A protein and the small-molecule ligand that binds it are described below.
Small molecule (SMILES): Nc1nc2c(ncn2[C@@H]2O[C@H](CO[P](=O)(O)O[P](=O)(O)OP(O)(O)=S)[C@@H](O)[C@H]2O)c(=O)[nH]1

Binding-site contacts:
Ligand atom O4' contacts residue ASP159 of chain 1.C at 3.4 Å (salt-bridge).
Ligand atom O2G contacts residue MG1 of chain 1.K at 2.0 Å.
Ligand atom PB contacts residue MG1 of chain 1.K at 3.0 Å.
Ligand atom O2' contacts residue LEU184 of chain 1.C at 2.8 Å (h-bond).
Ligand atom N2 contacts residue LEU282 of chain 1.C at 3.5 Å.
Ligand atom O2B contacts residue SER54 of chain 1.C at 2.9 Å (h-bond).
Ligand atom O5' contacts residue GLY52 of chain 1.C at 3.6 Å.
Ligand atom C2' contacts residue THR55 of chain 1.C at 3.4 Å.
Ligand atom O3G contacts residue LYS53 of chain 1.C at 2.8 Å (salt-bridge).
Ligand atom O1A contacts residue LYS53 of chain 1.C at 3.4 Å (salt-bridge).
Ligand atom O3B contacts residue GLU50 of chain 1.C at 3.0 Å (salt-bridge).
Ligand atom O6 contacts residue ALA352 of chain 1.C at 3.1 Å (h-bond).
Ligand atom O1B contacts residue LYS53 of chain 1.C at 2.8 Å (salt-bridge).
Ligand atom O3' contacts residue ARG185 of chain 1.C at 2.8 Å (salt-bridge).
Ligand atom O1A contacts residue SER54 of chain 1.C at 3.1 Å (h-bond).
Ligand atom O6 contacts residue LYS279 of chain 1.C at 3.2 Å.
Ligand atom O1A contacts residue THR55 of chain 1.C at 3.0 Å (h-bond).
Ligand atom O2' contacts residue ARG185 of chain 1.C at 3.3 Å.
Ligand atom N2 contacts residue ASP281 of chain 1.C at 3.0 Å (salt-bridge).
Ligand atom N1 contacts residue ASP281 of chain 1.C at 3.0 Å (salt-bridge).
Ligand atom O6 contacts residue CYS351 of chain 1.C at 3.2 Å.
Ligand atom O2' contacts residue VAL353 of chain 1.C at 3.5 Å.
Ligand atom N7 contacts residue ASN278 of chain 1.C at 3.0 Å (h-bond).
Ligand atom C4' contacts residue ASP159 of chain 1.C at 3.6 Å.
Ligand atom PG contacts residue MG1 of chain 1.K at 3.0 Å.
Ligand atom PB contacts residue LYS53 of chain 1.C at 3.6 Å.
Ligand atom O3G contacts residue GLY49 of chain 1.C at 3.3 Å.
Ligand atom N7 contacts residue ALA352 of chain 1.C at 3.5 Å.
Ligand atom O3' contacts residue ARG187 of chain 1.C at 3.6 Å.
Ligand atom O3G contacts residue GLY212 of chain 1.C at 3.0 Å (h-bond).
Ligand atom O1B contacts residue SER51 of chain 1.C at 3.2 Å (h-bond).
Ligand atom O3B contacts residue MG1 of chain 1.K at 3.1 Å.
Ligand atom O2B contacts residue MG1 of chain 1.K at 1.9 Å.
Ligand atom O6 contacts residue ASP281 of chain 1.C at 3.6 Å (salt-bridge).
Ligand atom O3A contacts residue GLU50 of chain 1.C at 3.5 Å.
Ligand atom O6 contacts residue ASN278 of chain 1.C at 3.2 Å (h-bond).
Ligand atom O3A contacts residue GLY52 of chain 1.C at 3.3 Å (h-bond).
Ligand atom O1A contacts residue GLY52 of chain 1.C at 3.0 Å.
Ligand atom O2G contacts residue THR190 of chain 1.C at 2.8 Å (h-bond).
Ligand atom O1B contacts residue GLY52 of chain 1.C at 2.9 Å (h-bond).

Sequence of chain 1.C:
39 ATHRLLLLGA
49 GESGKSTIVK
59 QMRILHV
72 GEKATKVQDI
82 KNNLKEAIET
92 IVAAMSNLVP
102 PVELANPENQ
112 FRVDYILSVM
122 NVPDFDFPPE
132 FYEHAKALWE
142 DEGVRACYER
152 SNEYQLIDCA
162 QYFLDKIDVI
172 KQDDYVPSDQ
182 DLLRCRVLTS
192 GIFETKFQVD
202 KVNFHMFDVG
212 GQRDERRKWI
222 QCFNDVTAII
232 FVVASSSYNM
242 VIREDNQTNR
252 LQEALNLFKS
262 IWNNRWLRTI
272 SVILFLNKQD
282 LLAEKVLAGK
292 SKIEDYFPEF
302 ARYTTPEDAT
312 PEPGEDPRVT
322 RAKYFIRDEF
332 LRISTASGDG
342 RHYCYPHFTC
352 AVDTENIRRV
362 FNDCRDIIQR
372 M